Binding-site contacts:
Ligand atom C11 contacts residue LEU241 of chain 1.D at 4.0 Å (hydrophobic).
Ligand atom O25 contacts residue MET195 of chain 1.D at 3.7 Å.
Ligand atom S4 contacts residue PHE294 of chain 1.D at 3.7 Å.
Ligand atom C16 contacts residue THR255 of chain 1.D at 3.9 Å.
Ligand atom C8 contacts residue MET279 of chain 1.D at 3.9 Å (hydrophobic).
Ligand atom O28 contacts residue ILE298 of chain 1.D at 3.0 Å.
Ligand atom C15 contacts residue TYR251 of chain 1.D at 3.5 Å (hydrophobic).
Ligand atom C15 contacts residue PRO244 of chain 1.D at 3.2 Å (hydrophobic).
Ligand atom C24 contacts residue MET195 of chain 1.D at 3.7 Å (hydrophobic).
Ligand atom C22 contacts residue MET279 of chain 1.D at 3.6 Å (hydrophobic).
Ligand atom C19 contacts residue PHE294 of chain 1.D at 3.8 Å (hydrophobic).
Ligand atom C12 contacts residue ASN243 of chain 1.D at 3.2 Å.
Ligand atom O20 contacts residue PHE262 of chain 1.D at 3.7 Å.
Ligand atom C5 contacts residue PHE294 of chain 1.D at 3.8 Å (hydrophobic).
Ligand atom S17 contacts residue ILE258 of chain 1.D at 3.9 Å.
Ligand atom C9 contacts residue PHE294 of chain 1.D at 4.0 Å (hydrophobic).
Ligand atom C15 contacts residue GLN291 of chain 1.D at 3.0 Å.
Ligand atom N10 contacts residue PHE294 of chain 1.D at 3.8 Å.
Ligand atom C3 contacts residue PHE294 of chain 1.D at 3.5 Å (hydrophobic).
Ligand atom C9 contacts residue MET279 of chain 1.D at 3.5 Å (hydrophobic).
Ligand atom C14 contacts residue PHE294 of chain 1.D at 3.8 Å (hydrophobic).
Ligand atom C1 contacts residue PHE294 of chain 1.D at 3.6 Å (hydrophobic).
Ligand atom C13 contacts residue ASN243 of chain 1.D at 3.4 Å.
Ligand atom O28 contacts residue PHE294 of chain 1.D at 3.7 Å.
Ligand atom O18 contacts residue LEU241 of chain 1.D at 3.3 Å.
Ligand atom C26 contacts residue MET195 of chain 1.D at 3.9 Å (hydrophobic).
Ligand atom C16 contacts residue TYR251 of chain 1.D at 3.3 Å (hydrophobic).
Ligand atom C21 contacts residue GLN291 of chain 1.D at 3.1 Å.
Ligand atom O23 contacts residue PHE294 of chain 1.D at 3.7 Å.
Ligand atom C6 contacts residue MET195 of chain 1.D at 3.5 Å (hydrophobic).
Ligand atom C16 contacts residue GLN291 of chain 1.D at 3.0 Å.
Ligand atom S17 contacts residue ASN243 of chain 1.D at 3.3 Å (h-bond).
Ligand atom C22 contacts residue MET259 of chain 1.D at 3.8 Å (hydrophobic).
Ligand atom C14 contacts residue ASN243 of chain 1.D at 3.8 Å.
Ligand atom O23 contacts residue GLN291 of chain 1.D at 3.7 Å.
Ligand atom C2 contacts residue PHE294 of chain 1.D at 3.6 Å (hydrophobic).
Ligand atom C14 contacts residue PRO244 of chain 1.D at 3.4 Å (hydrophobic).
Ligand atom C12 contacts residue TYR81 of chain 1.D at 3.1 Å (hydrophobic).
Ligand atom C22 contacts residue SER290 of chain 1.D at 3.4 Å.
Ligand atom O28 contacts residue MET195 of chain 1.D at 3.5 Å.

Sequence of chain 1.D:
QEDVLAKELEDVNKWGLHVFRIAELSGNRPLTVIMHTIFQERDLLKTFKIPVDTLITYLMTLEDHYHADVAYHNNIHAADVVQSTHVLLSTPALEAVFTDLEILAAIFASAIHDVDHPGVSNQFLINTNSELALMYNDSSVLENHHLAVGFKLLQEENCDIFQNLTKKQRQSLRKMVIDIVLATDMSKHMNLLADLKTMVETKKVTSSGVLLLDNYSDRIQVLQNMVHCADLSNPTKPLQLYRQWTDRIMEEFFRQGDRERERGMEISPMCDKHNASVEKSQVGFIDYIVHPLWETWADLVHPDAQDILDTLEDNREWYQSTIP

A small-molecule ligand and the protein it binds are described below.
Small molecule (SMILES): CCOC(=O)c1c(NC(=O)Cc2cccs2)sc2c1CCN(C(=O)OCC)C2